A small-molecule ligand and the protein it binds are described below.
Small molecule (SMILES): CC(=O)N[C@@H]1[C@@H](O)[C@H](O)[C@@H](CO)O[C@H]1O

Sequence of chain 3.A:
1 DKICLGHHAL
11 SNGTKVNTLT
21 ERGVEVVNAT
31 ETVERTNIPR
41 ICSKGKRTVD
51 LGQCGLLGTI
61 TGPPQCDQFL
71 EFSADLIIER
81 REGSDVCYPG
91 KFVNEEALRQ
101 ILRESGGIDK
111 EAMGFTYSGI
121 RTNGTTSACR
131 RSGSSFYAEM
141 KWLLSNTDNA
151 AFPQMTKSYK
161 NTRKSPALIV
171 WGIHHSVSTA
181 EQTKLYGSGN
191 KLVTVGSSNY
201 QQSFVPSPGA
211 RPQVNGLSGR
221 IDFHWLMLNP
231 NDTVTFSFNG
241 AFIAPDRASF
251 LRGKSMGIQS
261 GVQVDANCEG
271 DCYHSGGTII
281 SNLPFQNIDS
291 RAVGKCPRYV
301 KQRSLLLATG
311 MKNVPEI

Binding-site contacts:
Ligand atom C8 contacts residue PRO230 of chain 3.A at 4.5 Å (hydrophobic).
Ligand atom C5 contacts residue ASN231 of chain 3.A at 3.6 Å.
Ligand atom N2 contacts residue ASN231 of chain 3.A at 3.0 Å (h-bond).
Ligand atom C7 contacts residue ASN231 of chain 3.A at 3.2 Å.
Ligand atom O5 contacts residue ASN231 of chain 3.A at 2.4 Å (h-bond).
Ligand atom C8 contacts residue ASN231 of chain 3.A at 4.4 Å.
Ligand atom C3 contacts residue ASN231 of chain 3.A at 3.8 Å.
Ligand atom C4 contacts residue ASN231 of chain 3.A at 4.3 Å.
Ligand atom O7 contacts residue ASN231 of chain 3.A at 3.0 Å (h-bond).
Ligand atom C2 contacts residue ASN231 of chain 3.A at 2.6 Å.
Ligand atom C1 contacts residue ASN231 of chain 3.A at 1.4 Å.